The protein below binds the small molecule below.
Small molecule (SMILES): CC(=O)N[C@H]1[C@H](O[C@H]2[C@H](O)[C@@H](NC(C)=O)CO[C@@H]2CO)O[C@H](CO)[C@@H](O)[C@@H]1O

Sequence of chain 1.B:
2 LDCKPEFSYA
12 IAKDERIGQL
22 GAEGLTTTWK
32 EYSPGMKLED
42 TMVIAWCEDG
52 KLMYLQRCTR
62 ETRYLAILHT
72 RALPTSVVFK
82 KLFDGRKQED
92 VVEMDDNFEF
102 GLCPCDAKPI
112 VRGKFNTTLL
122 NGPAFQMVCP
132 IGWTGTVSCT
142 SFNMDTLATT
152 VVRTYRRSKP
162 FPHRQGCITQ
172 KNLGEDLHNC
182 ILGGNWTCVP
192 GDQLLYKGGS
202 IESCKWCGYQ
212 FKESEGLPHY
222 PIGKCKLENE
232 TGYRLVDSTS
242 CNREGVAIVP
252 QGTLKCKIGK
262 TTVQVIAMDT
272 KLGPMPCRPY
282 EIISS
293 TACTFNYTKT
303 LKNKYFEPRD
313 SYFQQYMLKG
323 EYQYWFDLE

Binding-site contacts:
Ligand atom C3 contacts residue ASN186 of chain 1.B at 3.9 Å.
Ligand atom O7 contacts residue VAL129 of chain 1.B at 4.3 Å.
Ligand atom O6 contacts residue GLY167 of chain 1.B at 3.6 Å.
Ligand atom C7 contacts residue GLY167 of chain 1.B at 3.7 Å.
Ligand atom C6 contacts residue GLN166 of chain 1.B at 4.3 Å.
Ligand atom C2 contacts residue ASN186 of chain 1.B at 2.6 Å.
Ligand atom C7 contacts residue ASN186 of chain 1.B at 3.1 Å.
Ligand atom O3 contacts residue GLY167 of chain 1.B at 2.8 Å (h-bond).
Ligand atom C3 contacts residue GLY167 of chain 1.B at 3.4 Å.
Ligand atom N2 contacts residue ASN186 of chain 1.B at 3.0 Å (h-bond).
Ligand atom C2 contacts residue GLY167 of chain 1.B at 3.5 Å.
Ligand atom O7 contacts residue ASN186 of chain 1.B at 4.1 Å.
Ligand atom O5 contacts residue ILE169 of chain 1.B at 4.5 Å.
Ligand atom O7 contacts residue CYS130 of chain 1.B at 3.4 Å (h-bond).
Ligand atom C1 contacts residue ASN186 of chain 1.B at 1.5 Å.
Ligand atom O5 contacts residue ASN186 of chain 1.B at 2.5 Å (h-bond).
Ligand atom O7 contacts residue CYS168 of chain 1.B at 4.4 Å.
Ligand atom O6 contacts residue GLN166 of chain 1.B at 3.4 Å (h-bond).
Ligand atom C1 contacts residue GLY167 of chain 1.B at 4.5 Å.
Ligand atom C6 contacts residue GLY167 of chain 1.B at 4.3 Å.
Ligand atom N2 contacts residue GLY167 of chain 1.B at 2.7 Å (h-bond).
Ligand atom C5 contacts residue ASN186 of chain 1.B at 3.9 Å.
Ligand atom C1 contacts residue ILE169 of chain 1.B at 4.0 Å (hydrophobic).
Ligand atom C7 contacts residue CYS130 of chain 1.B at 4.3 Å (hydrophobic).
Ligand atom C8 contacts residue ASN186 of chain 1.B at 3.0 Å.
Ligand atom O7 contacts residue GLY167 of chain 1.B at 3.8 Å.